A protein and the small-molecule ligand that binds it are described below.
Small molecule (SMILES): CC(=O)N[C@@H]1[C@@H](O)[C@H](O)[C@@H](CO)O[C@H]1O

Binding-site contacts:
Ligand atom O4 contacts residue PHE118 of chain 4.N at 4.1 Å.
Ligand atom C3 contacts residue ASN259 of chain 4.O at 3.7 Å.
Ligand atom C5 contacts residue LYS181 of chain 4.N at 3.4 Å.
Ligand atom C7 contacts residue ASN259 of chain 4.O at 3.2 Å.
Ligand atom C5 contacts residue ASN259 of chain 4.O at 3.6 Å.
Ligand atom N2 contacts residue ASN259 of chain 4.O at 2.8 Å (h-bond).
Ligand atom N2 contacts residue THR116 of chain 4.N at 4.1 Å.
Ligand atom C2 contacts residue ASN259 of chain 4.O at 2.4 Å.
Ligand atom O6 contacts residue LYS181 of chain 4.N at 3.4 Å (salt-bridge).
Ligand atom C8 contacts residue ALA258 of chain 4.O at 3.7 Å (hydrophobic).
Ligand atom C4 contacts residue LYS181 of chain 4.N at 3.6 Å.
Ligand atom C8 contacts residue THR116 of chain 4.N at 4.3 Å.
Ligand atom C3 contacts residue LYS115 of chain 4.N at 4.3 Å.
Ligand atom O4 contacts residue LYS181 of chain 4.N at 2.7 Å (salt-bridge).
Ligand atom C1 contacts residue ASN259 of chain 4.O at 1.4 Å.
Ligand atom C4 contacts residue ASN259 of chain 4.O at 4.2 Å.
Ligand atom O3 contacts residue LYS115 of chain 4.N at 3.6 Å (salt-bridge).
Ligand atom C8 contacts residue ASN259 of chain 4.O at 4.2 Å.
Ligand atom C6 contacts residue LYS181 of chain 4.N at 3.4 Å.
Ligand atom O5 contacts residue ASN259 of chain 4.O at 2.3 Å (h-bond).
Ligand atom O7 contacts residue ASN259 of chain 4.O at 3.2 Å (h-bond).
Ligand atom C8 contacts residue LEU257 of chain 4.O at 4.1 Å (hydrophobic).

Sequence of chain 4.O:
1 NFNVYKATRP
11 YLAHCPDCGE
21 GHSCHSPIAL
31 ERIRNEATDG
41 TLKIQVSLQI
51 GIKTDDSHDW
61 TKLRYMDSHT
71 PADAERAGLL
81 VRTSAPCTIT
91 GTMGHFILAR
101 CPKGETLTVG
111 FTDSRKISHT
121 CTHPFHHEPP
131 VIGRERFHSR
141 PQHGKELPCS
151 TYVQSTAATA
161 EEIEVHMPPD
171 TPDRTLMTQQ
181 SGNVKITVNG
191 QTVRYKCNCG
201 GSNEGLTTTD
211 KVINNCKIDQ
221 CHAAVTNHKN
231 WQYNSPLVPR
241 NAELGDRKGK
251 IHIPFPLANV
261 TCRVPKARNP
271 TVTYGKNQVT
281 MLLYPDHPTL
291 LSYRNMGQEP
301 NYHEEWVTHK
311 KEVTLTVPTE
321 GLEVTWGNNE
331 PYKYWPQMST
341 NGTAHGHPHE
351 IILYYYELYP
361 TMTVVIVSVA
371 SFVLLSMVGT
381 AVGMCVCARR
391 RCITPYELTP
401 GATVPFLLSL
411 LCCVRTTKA

Sequence of chain 4.N:
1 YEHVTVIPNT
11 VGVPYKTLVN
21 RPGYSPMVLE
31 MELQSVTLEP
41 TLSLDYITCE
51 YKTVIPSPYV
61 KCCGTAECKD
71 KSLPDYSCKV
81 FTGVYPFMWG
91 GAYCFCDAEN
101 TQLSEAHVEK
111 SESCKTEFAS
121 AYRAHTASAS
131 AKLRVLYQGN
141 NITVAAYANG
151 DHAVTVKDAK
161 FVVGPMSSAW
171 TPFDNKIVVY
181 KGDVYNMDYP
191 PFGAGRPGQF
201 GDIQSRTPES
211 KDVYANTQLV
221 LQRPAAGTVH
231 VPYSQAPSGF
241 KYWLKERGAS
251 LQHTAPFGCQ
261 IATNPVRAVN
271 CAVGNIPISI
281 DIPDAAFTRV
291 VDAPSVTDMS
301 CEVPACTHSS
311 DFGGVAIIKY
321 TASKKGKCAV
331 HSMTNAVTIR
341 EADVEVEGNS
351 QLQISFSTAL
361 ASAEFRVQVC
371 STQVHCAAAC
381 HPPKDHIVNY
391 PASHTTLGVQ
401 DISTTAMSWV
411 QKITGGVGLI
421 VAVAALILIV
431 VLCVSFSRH